Sequence of chain 1.A:
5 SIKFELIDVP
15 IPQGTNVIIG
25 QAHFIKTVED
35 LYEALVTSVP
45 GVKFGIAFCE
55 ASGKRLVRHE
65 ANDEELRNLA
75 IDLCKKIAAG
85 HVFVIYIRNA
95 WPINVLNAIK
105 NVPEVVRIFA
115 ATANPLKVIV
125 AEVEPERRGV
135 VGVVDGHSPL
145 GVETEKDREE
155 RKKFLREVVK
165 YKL

Sequence of chain 1.B:
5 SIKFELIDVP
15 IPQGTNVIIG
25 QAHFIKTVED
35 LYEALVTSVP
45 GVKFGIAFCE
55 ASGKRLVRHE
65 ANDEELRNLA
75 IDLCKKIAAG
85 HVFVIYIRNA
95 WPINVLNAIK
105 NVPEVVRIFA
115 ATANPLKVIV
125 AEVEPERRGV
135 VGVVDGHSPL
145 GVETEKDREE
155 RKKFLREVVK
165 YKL

This small molecule binds to this protein.
Small molecule (SMILES): Nc1ncnc2c1ncn2[C@@H]1O[C@H](CO)[C@@H](O)[C@H]1O

Binding-site contacts:
Ligand atom C6 contacts residue TYR165 of chain 1.B at 3.7 Å (hydrophobic).
Ligand atom C4' contacts residue PHE28 of chain 1.A at 4.0 Å (hydrophobic).
Ligand atom N6 contacts residue VAL163 of chain 1.B at 3.6 Å.
Ligand atom C8 contacts residue PHE28 of chain 1.A at 3.5 Å (hydrophobic).
Ligand atom C4 contacts residue PHE28 of chain 1.A at 3.4 Å (hydrophobic).
Ligand atom O3' contacts residue ASN20 of chain 1.B at 4.0 Å.
Ligand atom C1' contacts residue HIS27 of chain 1.A at 3.9 Å.
Ligand atom N9 contacts residue TRP95 of chain 1.B at 4.0 Å.
Ligand atom N3 contacts residue TRP95 of chain 1.B at 3.6 Å.
Ligand atom C2 contacts residue TYR165 of chain 1.B at 3.7 Å (hydrophobic).
Ligand atom O3' contacts residue THR116 of chain 1.B at 4.0 Å.
Ligand atom N1 contacts residue TYR165 of chain 1.B at 2.9 Å (h-bond).
Ligand atom C6 contacts residue TRP95 of chain 1.B at 3.6 Å (hydrophobic).
Ligand atom O5' contacts residue HIS85 of chain 1.A at 3.2 Å (h-bond).
Ligand atom O4' contacts residue PHE28 of chain 1.A at 3.2 Å.
Ligand atom N6 contacts residue PHE28 of chain 1.A at 4.0 Å.
Ligand atom O2' contacts residue HIS27 of chain 1.A at 3.4 Å.
Ligand atom N6 contacts residue TYR165 of chain 1.B at 3.8 Å.
Ligand atom N9 contacts residue PHE28 of chain 1.A at 3.3 Å.
Ligand atom N1 contacts residue PHE28 of chain 1.A at 3.9 Å.
Ligand atom C2 contacts residue ILE97 of chain 1.B at 3.8 Å (hydrophobic).
Ligand atom O2' contacts residue ASN20 of chain 1.B at 2.9 Å (h-bond).
Ligand atom O2' contacts residue ALA117 of chain 1.B at 3.9 Å.
Ligand atom N3 contacts residue PHE28 of chain 1.A at 3.8 Å.
Ligand atom N7 contacts residue PHE28 of chain 1.A at 3.4 Å.
Ligand atom C2 contacts residue PHE28 of chain 1.A at 4.0 Å (hydrophobic).
Ligand atom N6 contacts residue TRP95 of chain 1.B at 4.0 Å.
Ligand atom C6 contacts residue PHE28 of chain 1.A at 3.7 Å (hydrophobic).
Ligand atom C2' contacts residue ASN20 of chain 1.B at 3.4 Å.
Ligand atom O5' contacts residue PHE28 of chain 1.A at 3.5 Å (h-bond).
Ligand atom C1' contacts residue PHE28 of chain 1.A at 3.8 Å (hydrophobic).
Ligand atom O3' contacts residue ALA117 of chain 1.B at 2.9 Å (h-bond).
Ligand atom C5 contacts residue TRP95 of chain 1.B at 3.9 Å (hydrophobic).
Ligand atom C2 contacts residue TRP95 of chain 1.B at 3.3 Å (hydrophobic).
Ligand atom C4 contacts residue TRP95 of chain 1.B at 3.6 Å (hydrophobic).
Ligand atom O3' contacts residue ASN118 of chain 1.B at 3.6 Å.
Ligand atom C5 contacts residue PHE28 of chain 1.A at 3.3 Å (hydrophobic).
Ligand atom N1 contacts residue TRP95 of chain 1.B at 3.5 Å.
Ligand atom O4' contacts residue HIS27 of chain 1.A at 3.9 Å.
Ligand atom C3' contacts residue ALA117 of chain 1.B at 4.0 Å (hydrophobic).